Sequence of chain 1.B:
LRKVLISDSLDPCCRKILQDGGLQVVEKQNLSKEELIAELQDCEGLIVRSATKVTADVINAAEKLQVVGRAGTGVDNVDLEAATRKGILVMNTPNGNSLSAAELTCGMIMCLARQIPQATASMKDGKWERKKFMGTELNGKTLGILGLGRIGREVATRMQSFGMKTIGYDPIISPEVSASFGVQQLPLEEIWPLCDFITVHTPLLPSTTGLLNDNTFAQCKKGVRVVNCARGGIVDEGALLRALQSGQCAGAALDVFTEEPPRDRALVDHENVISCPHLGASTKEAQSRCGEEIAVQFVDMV

This protein binds this small molecule.
Small molecule (SMILES): C[C@@H](NC(=O)c1cc(-c2ccccc2)nn1C)c1ccc(C(=O)O)cc1

Binding-site contacts:
Ligand atom C14 contacts residue GLY151 of chain 1.B at 3.9 Å.
Ligand atom C5 contacts residue PRO175 of chain 1.B at 3.3 Å (hydrophobic).
Ligand atom C3 contacts residue ASP174 of chain 1.B at 3.3 Å.
Ligand atom C15 contacts residue TYR173 of chain 1.B at 3.6 Å (hydrophobic).
Ligand atom C23 contacts residue PRO207 of chain 1.B at 3.8 Å (hydrophobic).
Ligand atom C12 contacts residue TYR173 of chain 1.B at 3.5 Å (hydrophobic).
Ligand atom O8 contacts residue ILE176 of chain 1.B at 3.4 Å.
Ligand atom C6 contacts residue ASP174 of chain 1.B at 3.8 Å.
Ligand atom C15 contacts residue LEU215 of chain 1.B at 3.8 Å (hydrophobic).
Ligand atom C6 contacts residue PRO207 of chain 1.B at 3.6 Å (hydrophobic).
Ligand atom N2 contacts residue PRO175 of chain 1.B at 3.9 Å.
Ligand atom C23 contacts residue HIS205 of chain 1.B at 3.7 Å.
Ligand atom N4 contacts residue PRO175 of chain 1.B at 3.6 Å.
Ligand atom C16 contacts residue ASP174 of chain 1.B at 3.8 Å.
Ligand atom N9 contacts residue ILE176 of chain 1.B at 3.9 Å.
Ligand atom C11 contacts residue THR212 of chain 1.B at 3.8 Å.
Ligand atom C18 contacts residue GLY153 of chain 1.B at 3.8 Å.
Ligand atom C14 contacts residue TYR173 of chain 1.B at 3.3 Å (hydrophobic).
Ligand atom C10 contacts residue LEU209 of chain 1.B at 3.5 Å (hydrophobic).
Ligand atom C14 contacts residue LEU150 of chain 1.B at 3.9 Å (hydrophobic).
Ligand atom C12 contacts residue GLY151 of chain 1.B at 3.7 Å.
Ligand atom C6 contacts residue ILE176 of chain 1.B at 3.7 Å (hydrophobic).
Ligand atom C7 contacts residue PRO175 of chain 1.B at 3.5 Å (hydrophobic).
Ligand atom C18 contacts residue ILE177 of chain 1.B at 3.9 Å (hydrophobic).
Ligand atom C13 contacts residue LEU215 of chain 1.B at 3.7 Å (hydrophobic).
Ligand atom C7 contacts residue THR206 of chain 1.B at 3.6 Å.
Ligand atom C18 contacts residue ASP174 of chain 1.B at 3.5 Å.
Ligand atom C22 contacts residue PRO207 of chain 1.B at 3.8 Å (hydrophobic).
Ligand atom C5 contacts residue THR206 of chain 1.B at 3.8 Å.
Ligand atom C22 contacts residue HIS205 of chain 1.B at 3.3 Å.
Ligand atom C3 contacts residue PRO175 of chain 1.B at 3.6 Å (hydrophobic).
Ligand atom C10 contacts residue ILE176 of chain 1.B at 4.0 Å (hydrophobic).
Ligand atom O8 contacts residue PRO207 of chain 1.B at 3.4 Å.
Ligand atom N4 contacts residue THR212 of chain 1.B at 4.0 Å.
Ligand atom N9 contacts residue ASP174 of chain 1.B at 2.9 Å (salt-bridge).
Ligand atom C3 contacts residue THR206 of chain 1.B at 3.8 Å.
Ligand atom C1 contacts residue PRO207 of chain 1.B at 3.8 Å (hydrophobic).
Ligand atom C12 contacts residue PRO175 of chain 1.B at 3.8 Å (hydrophobic).
Ligand atom C12 contacts residue THR206 of chain 1.B at 3.5 Å.
Ligand atom C1 contacts residue ASP174 of chain 1.B at 3.9 Å.